A small-molecule ligand and the protein it binds are described below.
Small molecule (SMILES): CC(=O)N[C@@H]1[C@@H](O)[C@H](O)[C@@H](CO)O[C@H]1O

Binding-site contacts:
Ligand atom C8 contacts residue TYR237 of chain 1.A at 3.2 Å (hydrophobic).
Ligand atom C2 contacts residue ASN241 of chain 1.A at 3.8 Å.
Ligand atom C5 contacts residue NAG1 of chain 1.R at 4.1 Å.
Ligand atom N2 contacts residue TYR237 of chain 1.A at 4.5 Å.
Ligand atom C6 contacts residue ASN241 of chain 1.A at 4.0 Å.
Ligand atom O4 contacts residue NAG1 of chain 1.R at 3.5 Å.
Ligand atom C4 contacts residue NAG1 of chain 1.R at 4.2 Å.
Ligand atom C5 contacts residue ASN241 of chain 1.A at 3.9 Å.
Ligand atom O4 contacts residue ASN241 of chain 1.A at 3.8 Å.
Ligand atom O3 contacts residue ASN241 of chain 1.A at 3.0 Å (h-bond).
Ligand atom C6 contacts residue ASN245 of chain 1.A at 3.3 Å.
Ligand atom C1 contacts residue ASN241 of chain 1.A at 4.3 Å.
Ligand atom O4 contacts residue FUC1 of chain 1.S at 4.0 Å.
Ligand atom O6 contacts residue ASN245 of chain 1.A at 3.3 Å (h-bond).
Ligand atom C3 contacts residue ASN241 of chain 1.A at 3.4 Å.
Ligand atom C7 contacts residue TYR237 of chain 1.A at 3.9 Å (hydrophobic).
Ligand atom C4 contacts residue ASN241 of chain 1.A at 3.0 Å.
Ligand atom C3 contacts residue NAG1 of chain 1.R at 4.1 Å.
Ligand atom O5 contacts residue ASN241 of chain 1.A at 4.0 Å.
Ligand atom C8 contacts residue ASN241 of chain 1.A at 4.1 Å.
Ligand atom O4 contacts residue ASN245 of chain 1.A at 3.7 Å.
Ligand atom C5 contacts residue ASN245 of chain 1.A at 4.3 Å.
Ligand atom C4 contacts residue ASN245 of chain 1.A at 4.0 Å.
Ligand atom O6 contacts residue ASN241 of chain 1.A at 3.1 Å (h-bond).
Ligand atom O7 contacts residue TYR237 of chain 1.A at 4.4 Å.

Sequence of chain 1.A:
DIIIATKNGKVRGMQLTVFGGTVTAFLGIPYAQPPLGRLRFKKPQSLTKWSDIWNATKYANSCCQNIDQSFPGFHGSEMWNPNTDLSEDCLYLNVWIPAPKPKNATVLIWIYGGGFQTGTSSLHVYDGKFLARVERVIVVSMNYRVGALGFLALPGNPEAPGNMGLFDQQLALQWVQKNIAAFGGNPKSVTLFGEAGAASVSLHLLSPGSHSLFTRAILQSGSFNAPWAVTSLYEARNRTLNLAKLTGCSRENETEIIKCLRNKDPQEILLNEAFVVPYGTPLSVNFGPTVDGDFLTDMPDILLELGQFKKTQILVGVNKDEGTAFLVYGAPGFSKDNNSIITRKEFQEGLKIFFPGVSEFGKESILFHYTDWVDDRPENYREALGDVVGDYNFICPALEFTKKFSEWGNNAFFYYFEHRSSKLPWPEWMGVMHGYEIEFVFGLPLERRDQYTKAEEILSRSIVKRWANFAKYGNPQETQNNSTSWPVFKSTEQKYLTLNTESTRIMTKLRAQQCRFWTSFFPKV